Binding-site contacts:
Ligand atom C1 contacts residue ASN686 of chain 1.B at 1.4 Å.
Ligand atom C8 contacts residue ASN686 of chain 1.B at 4.4 Å.
Ligand atom O5 contacts residue ASN686 of chain 1.B at 2.4 Å (h-bond).
Ligand atom C5 contacts residue ASN686 of chain 1.B at 3.7 Å.
Ligand atom C4 contacts residue ASN686 of chain 1.B at 4.2 Å.
Ligand atom C7 contacts residue ASN686 of chain 1.B at 3.3 Å.
Ligand atom N2 contacts residue ASN686 of chain 1.B at 2.9 Å (h-bond).
Ligand atom O7 contacts residue ASN686 of chain 1.B at 3.3 Å (h-bond).
Ligand atom C3 contacts residue ASN686 of chain 1.B at 3.8 Å.
Ligand atom C2 contacts residue ASN686 of chain 1.B at 2.5 Å.

A small-molecule ligand and the protein it binds are described below.
Small molecule (SMILES): CC(=O)N[C@@H]1[C@@H](O)[C@H](O)[C@@H](CO)O[C@H]1O

Sequence of chain 1.B:
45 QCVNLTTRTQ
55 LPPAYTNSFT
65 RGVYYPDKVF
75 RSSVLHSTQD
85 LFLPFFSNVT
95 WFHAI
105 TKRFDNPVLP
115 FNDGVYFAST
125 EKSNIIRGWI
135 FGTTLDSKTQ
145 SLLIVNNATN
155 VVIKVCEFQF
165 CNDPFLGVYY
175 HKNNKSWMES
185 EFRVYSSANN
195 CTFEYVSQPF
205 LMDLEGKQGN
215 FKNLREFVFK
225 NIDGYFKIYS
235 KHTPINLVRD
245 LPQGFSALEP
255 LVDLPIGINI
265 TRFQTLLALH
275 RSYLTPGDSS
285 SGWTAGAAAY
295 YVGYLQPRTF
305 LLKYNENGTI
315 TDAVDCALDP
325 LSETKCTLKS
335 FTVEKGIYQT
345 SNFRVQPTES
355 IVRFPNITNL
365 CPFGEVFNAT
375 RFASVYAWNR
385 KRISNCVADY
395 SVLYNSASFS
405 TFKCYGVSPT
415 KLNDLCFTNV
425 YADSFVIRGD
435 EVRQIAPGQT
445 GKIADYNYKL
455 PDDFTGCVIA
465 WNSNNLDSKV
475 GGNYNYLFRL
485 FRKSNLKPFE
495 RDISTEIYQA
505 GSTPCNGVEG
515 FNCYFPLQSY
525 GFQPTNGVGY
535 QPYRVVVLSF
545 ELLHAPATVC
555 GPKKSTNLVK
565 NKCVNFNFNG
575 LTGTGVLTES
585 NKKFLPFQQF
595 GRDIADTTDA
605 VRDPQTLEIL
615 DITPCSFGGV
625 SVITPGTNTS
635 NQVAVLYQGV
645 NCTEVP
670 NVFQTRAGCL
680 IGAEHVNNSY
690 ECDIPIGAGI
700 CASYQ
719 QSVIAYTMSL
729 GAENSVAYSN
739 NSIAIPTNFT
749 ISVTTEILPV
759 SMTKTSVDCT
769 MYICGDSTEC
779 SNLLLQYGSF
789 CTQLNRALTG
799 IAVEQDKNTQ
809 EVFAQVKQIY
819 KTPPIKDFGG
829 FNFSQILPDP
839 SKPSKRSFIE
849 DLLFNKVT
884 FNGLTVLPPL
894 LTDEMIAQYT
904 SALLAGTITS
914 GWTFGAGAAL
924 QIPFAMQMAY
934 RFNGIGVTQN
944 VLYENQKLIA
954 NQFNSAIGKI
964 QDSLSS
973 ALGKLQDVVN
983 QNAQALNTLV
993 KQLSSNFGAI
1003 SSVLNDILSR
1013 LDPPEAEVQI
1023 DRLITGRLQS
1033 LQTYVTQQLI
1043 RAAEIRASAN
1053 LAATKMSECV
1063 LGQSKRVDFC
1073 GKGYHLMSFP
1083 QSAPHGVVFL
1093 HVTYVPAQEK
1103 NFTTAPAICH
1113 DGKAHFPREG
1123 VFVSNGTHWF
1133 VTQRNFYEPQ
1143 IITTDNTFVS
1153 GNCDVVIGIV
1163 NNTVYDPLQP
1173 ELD